Binding-site contacts:
Ligand atom O4 contacts residue FAD1 of chain 1.E at 3.6 Å.
Ligand atom C6 contacts residue LEU545 of chain 1.A at 3.5 Å (hydrophobic).
Ligand atom C3 contacts residue ASP452 of chain 1.A at 3.3 Å.
Ligand atom C6 contacts residue VAL546 of chain 1.A at 3.4 Å (hydrophobic).
Ligand atom O3 contacts residue ARG472 of chain 1.A at 3.4 Å.
Ligand atom C2 contacts residue GLN448 of chain 1.A at 4.0 Å.
Ligand atom O6 contacts residue PHE454 of chain 1.A at 3.3 Å.
Ligand atom O6 contacts residue TYR456 of chain 1.A at 2.8 Å (h-bond).
Ligand atom O4 contacts residue PHE454 of chain 1.A at 4.0 Å.
Ligand atom C6 contacts residue TYR456 of chain 1.A at 4.0 Å (hydrophobic).
Ligand atom C6 contacts residue PHE454 of chain 1.A at 3.6 Å (hydrophobic).
Ligand atom O3 contacts residue HIS450 of chain 1.A at 3.7 Å.
Ligand atom F2 contacts residue GLN448 of chain 1.A at 3.0 Å.
Ligand atom O3 contacts residue ASP452 of chain 1.A at 2.4 Å (salt-bridge).
Ligand atom C1 contacts residue VAL546 of chain 1.A at 4.0 Å (hydrophobic).
Ligand atom O6 contacts residue LEU545 of chain 1.A at 3.0 Å (h-bond).
Ligand atom O4 contacts residue THR169 of chain 1.A at 3.4 Å (h-bond).
Ligand atom O5 contacts residue FAD1 of chain 1.E at 3.3 Å.
Ligand atom F2 contacts residue PHE474 of chain 1.A at 3.8 Å.
Ligand atom O4 contacts residue ASP452 of chain 1.A at 2.8 Å (salt-bridge).
Ligand atom C4 contacts residue TYR456 of chain 1.A at 3.5 Å (hydrophobic).
Ligand atom O5 contacts residue VAL546 of chain 1.A at 3.4 Å (h-bond).
Ligand atom O1 contacts residue ASN593 of chain 1.A at 3.1 Å (h-bond).
Ligand atom C1 contacts residue FAD1 of chain 1.E at 3.5 Å.
Ligand atom F2 contacts residue FAD1 of chain 1.E at 3.5 Å.
Ligand atom C4 contacts residue ASP452 of chain 1.A at 3.3 Å.
Ligand atom F2 contacts residue ASN593 of chain 1.A at 2.9 Å.
Ligand atom O3 contacts residue GLN448 of chain 1.A at 3.4 Å (h-bond).
Ligand atom C2 contacts residue ASN593 of chain 1.A at 3.9 Å.
Ligand atom C5 contacts residue VAL546 of chain 1.A at 3.4 Å (hydrophobic).
Ligand atom C5 contacts residue TYR456 of chain 1.A at 4.0 Å (hydrophobic).
Ligand atom C3 contacts residue ARG472 of chain 1.A at 3.9 Å.
Ligand atom C3 contacts residue PHE474 of chain 1.A at 3.9 Å (hydrophobic).
Ligand atom C1 contacts residue HIS548 of chain 1.A at 3.2 Å.
Ligand atom O1 contacts residue HIS548 of chain 1.A at 2.4 Å (h-bond).
Ligand atom C2 contacts residue FAD1 of chain 1.E at 3.6 Å.
Ligand atom O5 contacts residue HIS548 of chain 1.A at 3.8 Å.
Ligand atom C1 contacts residue ASN593 of chain 1.A at 3.9 Å.
Ligand atom O6 contacts residue VAL546 of chain 1.A at 3.8 Å.
Ligand atom O1 contacts residue FAD1 of chain 1.E at 2.9 Å.

Sequence of chain 1.A:
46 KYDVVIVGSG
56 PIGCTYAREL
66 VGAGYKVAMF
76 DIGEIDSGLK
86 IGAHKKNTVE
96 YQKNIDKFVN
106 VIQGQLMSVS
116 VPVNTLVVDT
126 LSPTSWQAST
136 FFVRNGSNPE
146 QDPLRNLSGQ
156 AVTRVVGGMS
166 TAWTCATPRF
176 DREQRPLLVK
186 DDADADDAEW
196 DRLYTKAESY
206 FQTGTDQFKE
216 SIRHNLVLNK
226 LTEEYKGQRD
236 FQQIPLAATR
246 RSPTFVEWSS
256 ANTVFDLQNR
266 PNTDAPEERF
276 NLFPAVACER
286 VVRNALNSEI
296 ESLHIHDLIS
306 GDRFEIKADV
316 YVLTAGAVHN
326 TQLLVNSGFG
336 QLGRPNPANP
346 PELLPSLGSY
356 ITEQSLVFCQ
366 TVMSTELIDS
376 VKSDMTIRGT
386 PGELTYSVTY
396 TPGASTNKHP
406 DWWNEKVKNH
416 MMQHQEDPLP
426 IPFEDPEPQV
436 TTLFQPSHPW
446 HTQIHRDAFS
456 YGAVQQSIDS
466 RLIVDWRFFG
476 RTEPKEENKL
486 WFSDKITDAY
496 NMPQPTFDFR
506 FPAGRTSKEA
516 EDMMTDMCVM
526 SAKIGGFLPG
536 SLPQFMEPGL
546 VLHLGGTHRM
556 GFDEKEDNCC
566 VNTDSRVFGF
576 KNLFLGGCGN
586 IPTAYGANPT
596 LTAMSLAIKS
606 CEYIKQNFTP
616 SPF

This small molecule binds to this protein.
Small molecule (SMILES): OC[C@H]1O[C@@H](O)[C@H](F)[C@@H](O)[C@H]1O